Sequence of chain 1.A:
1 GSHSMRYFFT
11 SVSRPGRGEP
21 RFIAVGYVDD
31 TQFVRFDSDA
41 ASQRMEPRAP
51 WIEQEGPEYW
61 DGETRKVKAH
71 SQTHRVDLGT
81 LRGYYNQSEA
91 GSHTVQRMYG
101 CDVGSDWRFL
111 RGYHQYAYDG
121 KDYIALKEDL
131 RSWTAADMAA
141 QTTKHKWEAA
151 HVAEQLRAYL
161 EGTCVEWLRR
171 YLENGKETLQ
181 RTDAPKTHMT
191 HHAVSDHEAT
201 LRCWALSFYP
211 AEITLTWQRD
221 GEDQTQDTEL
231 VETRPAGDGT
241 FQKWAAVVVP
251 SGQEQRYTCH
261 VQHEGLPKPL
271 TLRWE

A small-molecule ligand and the protein it binds are described below.
Small molecule (SMILES): CC(C)C[C@H](NC(=O)[C@@H](N)CC(C)C)C(=O)N[C@@H](Cc1ccccc1)C(=O)NCC(=O)N[C@@H](Cc1ccc(O)cc1)C(=O)N1CCC[C@H]1C(=O)N[C@H](C(=O)N[C@@H](Cc1ccc(O)cc1)C(=O)N[C@H](C(=O)O)C(C)C)C(C)C

Binding-site contacts:
Ligand atom CA contacts residue TYR99 of chain 1.A at 3.6 Å (hydrophobic).
Ligand atom O contacts residue LYS146 of chain 1.A at 2.7 Å (salt-bridge).
Ligand atom CG1 contacts residue TRP147 of chain 1.A at 3.5 Å (hydrophobic).
Ligand atom OXT contacts residue THR143 of chain 1.A at 2.7 Å (h-bond).
Ligand atom OXT contacts residue TYR84 of chain 1.A at 2.7 Å (h-bond).
Ligand atom O contacts residue TYR7 of chain 1.A at 3.6 Å.
Ligand atom N contacts residue GLU63 of chain 1.A at 2.9 Å (salt-bridge).
Ligand atom CD2 contacts residue TYR7 of chain 1.A at 3.6 Å (hydrophobic).
Ligand atom C contacts residue TYR7 of chain 1.A at 3.4 Å (hydrophobic).
Ligand atom O contacts residue LYS66 of chain 1.A at 3.0 Å (salt-bridge).
Ligand atom C contacts residue LYS146 of chain 1.A at 3.2 Å.
Ligand atom CG contacts residue GLU63 of chain 1.A at 3.3 Å.
Ligand atom CB contacts residue GLU63 of chain 1.A at 3.5 Å.
Ligand atom CA contacts residue TYR171 of chain 1.A at 3.5 Å (hydrophobic).
Ligand atom CA contacts residue GLU63 of chain 1.A at 3.5 Å.
Ligand atom N contacts residue TYR171 of chain 1.A at 2.8 Å (h-bond).
Ligand atom CB contacts residue THR143 of chain 1.A at 3.6 Å.
Ligand atom CA contacts residue TYR7 of chain 1.A at 3.3 Å (hydrophobic).
Ligand atom C contacts residue TYR84 of chain 1.A at 3.6 Å (hydrophobic).
Ligand atom N contacts residue TYR159 of chain 1.A at 3.5 Å.
Ligand atom N contacts residue TYR7 of chain 1.A at 2.8 Å (h-bond).
Ligand atom C contacts residue THR143 of chain 1.A at 3.6 Å.
Ligand atom CB contacts residue TYR99 of chain 1.A at 3.5 Å (hydrophobic).
Ligand atom O contacts residue TYR159 of chain 1.A at 2.7 Å (h-bond).
Ligand atom CD1 contacts residue GLU63 of chain 1.A at 3.3 Å.
Ligand atom N contacts residue ASP77 of chain 1.A at 3.0 Å (salt-bridge).
Ligand atom O contacts residue HIS70 of chain 1.A at 3.2 Å.
Ligand atom CG contacts residue LYS66 of chain 1.A at 3.5 Å.
Ligand atom CA contacts residue TYR159 of chain 1.A at 3.5 Å (hydrophobic).
Ligand atom CG2 contacts residue ASP77 of chain 1.A at 3.5 Å.
Ligand atom N contacts residue TYR99 of chain 1.A at 2.9 Å (h-bond).
Ligand atom CD1 contacts residue TYR159 of chain 1.A at 3.5 Å (hydrophobic).
Ligand atom O contacts residue THR73 of chain 1.A at 3.4 Å.
Ligand atom CD2 contacts residue TYR99 of chain 1.A at 3.4 Å (hydrophobic).
Ligand atom CD1 contacts residue MET45 of chain 1.A at 3.6 Å (hydrophobic).
Ligand atom CA contacts residue ASP77 of chain 1.A at 3.6 Å.
Ligand atom O contacts residue TRP147 of chain 1.A at 2.7 Å (h-bond).
Ligand atom O contacts residue THR80 of chain 1.A at 3.5 Å.
Ligand atom CD2 contacts residue VAL76 of chain 1.A at 3.6 Å (hydrophobic).
Ligand atom OXT contacts residue LYS146 of chain 1.A at 3.2 Å (salt-bridge).